Sequence of chain 1.D:
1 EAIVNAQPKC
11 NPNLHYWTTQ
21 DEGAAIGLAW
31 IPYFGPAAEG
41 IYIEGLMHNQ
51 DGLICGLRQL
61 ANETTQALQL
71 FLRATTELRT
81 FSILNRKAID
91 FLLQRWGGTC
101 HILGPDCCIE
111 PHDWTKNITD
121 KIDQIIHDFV

A small-molecule ligand and the protein it binds are described below.
Small molecule (SMILES): CC(=O)N[C@@H]1[C@@H](O)[C@H](O)[C@@H](CO)O[C@H]1O

Binding-site contacts:
Ligand atom O5 contacts residue LEU103 of chain 1.J at 4.1 Å.
Ligand atom O5 contacts residue ASN117 of chain 1.D at 2.3 Å (h-bond).
Ligand atom C8 contacts residue PRO111 of chain 1.J at 3.8 Å (hydrophobic).
Ligand atom C5 contacts residue ASN117 of chain 1.D at 3.7 Å.
Ligand atom C6 contacts residue ASP120 of chain 1.D at 4.4 Å.
Ligand atom N2 contacts residue LYS121 of chain 1.D at 3.8 Å.
Ligand atom C3 contacts residue ASN117 of chain 1.D at 3.9 Å.
Ligand atom C1 contacts residue LEU103 of chain 1.J at 4.2 Å (hydrophobic).
Ligand atom C7 contacts residue ASN117 of chain 1.D at 3.5 Å.
Ligand atom C2 contacts residue LYS121 of chain 1.D at 3.8 Å.
Ligand atom O5 contacts residue ASP120 of chain 1.D at 4.3 Å.
Ligand atom C8 contacts residue ASN117 of chain 1.D at 4.1 Å.
Ligand atom C1 contacts residue ASN117 of chain 1.D at 1.4 Å.
Ligand atom O7 contacts residue LYS121 of chain 1.D at 3.1 Å (salt-bridge).
Ligand atom C7 contacts residue LYS121 of chain 1.D at 3.4 Å.
Ligand atom C1 contacts residue LYS121 of chain 1.D at 4.5 Å.
Ligand atom O7 contacts residue ASN117 of chain 1.D at 4.0 Å.
Ligand atom C4 contacts residue ASN117 of chain 1.D at 4.2 Å.
Ligand atom C8 contacts residue LYS121 of chain 1.D at 4.3 Å.
Ligand atom C2 contacts residue ASN117 of chain 1.D at 2.6 Å.
Ligand atom N2 contacts residue ASN117 of chain 1.D at 3.0 Å (h-bond).
Ligand atom C7 contacts residue THR115 of chain 1.J at 4.5 Å.
Ligand atom C8 contacts residue THR115 of chain 1.J at 3.5 Å.

Sequence of chain 1.J:
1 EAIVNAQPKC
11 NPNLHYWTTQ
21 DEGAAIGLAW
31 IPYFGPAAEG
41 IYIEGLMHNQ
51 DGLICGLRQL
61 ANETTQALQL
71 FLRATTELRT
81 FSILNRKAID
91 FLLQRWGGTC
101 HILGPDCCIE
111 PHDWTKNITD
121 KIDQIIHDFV